Binding-site contacts:
Ligand atom CB contacts residue VAL145 of chain 2.A at 4.3 Å (hydrophobic).
Ligand atom OE contacts residue LEU73 of chain 2.A at 2.8 Å (h-bond).
Ligand atom OE contacts residue PHE14 of chain 2.A at 3.5 Å.
Ligand atom CG contacts residue PHE11 of chain 2.A at 3.6 Å (hydrophobic).
Ligand atom CA contacts residue LEU73 of chain 2.A at 3.8 Å (hydrophobic).
Ligand atom CG contacts residue CYS146 of chain 2.A at 3.7 Å (hydrophobic).
Ligand atom CD contacts residue CYS146 of chain 2.A at 3.4 Å (hydrophobic).
Ligand atom OE contacts residue SER22 of chain 2.A at 4.2 Å.
Ligand atom N contacts residue LEU73 of chain 2.A at 2.8 Å (h-bond).
Ligand atom CD contacts residue PHE11 of chain 2.A at 4.1 Å (hydrophobic).
Ligand atom N contacts residue PHE14 of chain 2.A at 3.5 Å.
Ligand atom N contacts residue CYS146 of chain 2.A at 3.2 Å (h-bond).
Ligand atom O contacts residue TYR144 of chain 2.A at 3.2 Å.
Ligand atom CB contacts residue PHE14 of chain 2.A at 4.0 Å (hydrophobic).
Ligand atom CB contacts residue TYR144 of chain 2.A at 3.6 Å (hydrophobic).
Ligand atom CD contacts residue GLY72 of chain 2.A at 4.2 Å.
Ligand atom CG contacts residue ASN20 of chain 2.A at 4.4 Å.
Ligand atom CD contacts residue LEU73 of chain 2.A at 3.6 Å (hydrophobic).
Ligand atom CB contacts residue VAL47 of chain 2.A at 3.9 Å (hydrophobic).
Ligand atom OXT contacts residue LEU73 of chain 2.A at 3.4 Å (h-bond).
Ligand atom OE contacts residue GLY72 of chain 2.A at 3.5 Å.
Ligand atom CD contacts residue PHE14 of chain 2.A at 3.3 Å (hydrophobic).
Ligand atom OE contacts residue PHE11 of chain 2.A at 3.6 Å.
Ligand atom CG contacts residue PHE14 of chain 2.A at 3.6 Å (hydrophobic).
Ligand atom OXT contacts residue CYS146 of chain 2.A at 3.0 Å (h-bond).
Ligand atom CA contacts residue PHE14 of chain 2.A at 3.6 Å (hydrophobic).
Ligand atom OE contacts residue ASN20 of chain 2.A at 3.0 Å (h-bond).
Ligand atom O contacts residue VAL145 of chain 2.A at 3.4 Å (h-bond).
Ligand atom CA contacts residue CYS146 of chain 2.A at 3.4 Å (hydrophobic).
Ligand atom C contacts residue LEU73 of chain 2.A at 4.1 Å (hydrophobic).
Ligand atom C contacts residue TYR144 of chain 2.A at 3.7 Å (hydrophobic).
Ligand atom C contacts residue HIS171 of chain 2.A at 4.0 Å.
Ligand atom CA contacts residue TYR144 of chain 2.A at 3.6 Å (hydrophobic).
Ligand atom O contacts residue CYS146 of chain 2.A at 3.0 Å (h-bond).
Ligand atom CG contacts residue VAL47 of chain 2.A at 3.9 Å (hydrophobic).
Ligand atom CB contacts residue CYS146 of chain 2.A at 3.6 Å (hydrophobic).
Ligand atom CD contacts residue ASN20 of chain 2.A at 3.9 Å.
Ligand atom OE contacts residue CYS146 of chain 2.A at 4.0 Å.
Ligand atom C contacts residue CYS146 of chain 2.A at 3.0 Å (hydrophobic).
Ligand atom OXT contacts residue HIS171 of chain 2.A at 2.9 Å (h-bond).

A small-molecule ligand and the protein it binds are described below.
Small molecule (SMILES): O=C1CC[C@@H](C(=O)O)N1

Sequence of chain 2.A:
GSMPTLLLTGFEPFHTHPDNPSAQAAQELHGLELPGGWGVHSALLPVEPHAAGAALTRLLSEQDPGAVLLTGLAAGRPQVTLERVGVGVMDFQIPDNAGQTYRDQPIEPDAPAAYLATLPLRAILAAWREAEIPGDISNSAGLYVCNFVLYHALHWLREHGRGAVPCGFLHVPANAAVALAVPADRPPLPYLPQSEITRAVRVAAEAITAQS